This small molecule binds to this protein.
Small molecule (SMILES): O=C(O)CCCCCOc1ccccc1CN(C(=O)c1ccc(-c2cccnc2)cc1)C1CC1

Sequence of chain 1.B:
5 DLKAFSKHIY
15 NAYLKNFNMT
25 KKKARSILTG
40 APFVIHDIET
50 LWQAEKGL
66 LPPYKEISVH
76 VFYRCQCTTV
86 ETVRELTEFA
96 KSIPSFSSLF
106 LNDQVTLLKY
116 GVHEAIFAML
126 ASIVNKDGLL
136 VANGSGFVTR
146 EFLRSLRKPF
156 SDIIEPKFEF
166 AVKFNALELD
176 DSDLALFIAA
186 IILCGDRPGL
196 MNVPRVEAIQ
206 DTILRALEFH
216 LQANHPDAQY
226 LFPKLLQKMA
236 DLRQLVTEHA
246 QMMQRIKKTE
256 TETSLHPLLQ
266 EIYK

Binding-site contacts:
Ligand atom O2 contacts residue HIS244 of chain 1.B at 2.7 Å (h-bond).
Ligand atom C11 contacts residue THR84 of chain 1.B at 3.5 Å.
Ligand atom C25 contacts residue VAL76 of chain 1.B at 3.6 Å (hydrophobic).
Ligand atom O2 contacts residue TYR268 of chain 1.B at 2.7 Å (h-bond).
Ligand atom C12 contacts residue LEU264 of chain 1.B at 3.8 Å (hydrophobic).
Ligand atom N1 contacts residue VAL76 of chain 1.B at 3.7 Å.
Ligand atom O1 contacts residue LEU264 of chain 1.B at 2.9 Å.
Ligand atom C18 contacts residue CYS80 of chain 1.B at 3.8 Å (hydrophobic).
Ligand atom C22 contacts residue CYS80 of chain 1.B at 3.8 Å (hydrophobic).
Ligand atom N1 contacts residue VAL143 of chain 1.B at 3.6 Å.
Ligand atom C11 contacts residue LEU264 of chain 1.B at 3.7 Å (hydrophobic).
Ligand atom C15 contacts residue THR84 of chain 1.B at 3.2 Å.
Ligand atom O3 contacts residue THR83 of chain 1.B at 3.3 Å.
Ligand atom C9 contacts residue CYS80 of chain 1.B at 3.8 Å (hydrophobic).
Ligand atom C6 contacts residue CYS80 of chain 1.B at 3.5 Å (hydrophobic).
Ligand atom O1 contacts residue HIS118 of chain 1.B at 2.6 Å (h-bond).
Ligand atom C12 contacts residue TYR268 of chain 1.B at 3.6 Å (hydrophobic).
Ligand atom O1 contacts residue TYR268 of chain 1.B at 3.8 Å.
Ligand atom C2 contacts residue ILE159 of chain 1.B at 3.7 Å (hydrophobic).
Ligand atom C2 contacts residue LYS162 of chain 1.B at 3.6 Å.
Ligand atom C14 contacts residue ILE121 of chain 1.B at 3.5 Å (hydrophobic).
Ligand atom C20 contacts residue VAL136 of chain 1.B at 3.6 Å (hydrophobic).
Ligand atom C12 contacts residue HIS244 of chain 1.B at 3.8 Å.
Ligand atom C8 contacts residue CYS80 of chain 1.B at 3.8 Å (hydrophobic).
Ligand atom C15 contacts residue ILE121 of chain 1.B at 3.8 Å (hydrophobic).
Ligand atom O contacts residue CYS80 of chain 1.B at 3.6 Å.
Ligand atom O1 contacts residue THR84 of chain 1.B at 3.3 Å (h-bond).
Ligand atom C26 contacts residue LEU50 of chain 1.B at 3.6 Å (hydrophobic).
Ligand atom C19 contacts residue THR83 of chain 1.B at 3.3 Å.
Ligand atom O2 contacts residue MET248 of chain 1.B at 3.6 Å.
Ligand atom C14 contacts residue THR84 of chain 1.B at 3.4 Å.
Ligand atom C3 contacts residue LEU125 of chain 1.B at 3.6 Å (hydrophobic).
Ligand atom C24 contacts residue ARG79 of chain 1.B at 3.6 Å.
Ligand atom C21 contacts residue VAL136 of chain 1.B at 3.7 Å (hydrophobic).
Ligand atom C8 contacts residue ILE158 of chain 1.B at 3.8 Å (hydrophobic).
Ligand atom C15 contacts residue THR83 of chain 1.B at 3.8 Å.
Ligand atom C25 contacts residue VAL143 of chain 1.B at 3.7 Å (hydrophobic).
Ligand atom O2 contacts residue HIS118 of chain 1.B at 3.3 Å (h-bond).
Ligand atom C12 contacts residue HIS118 of chain 1.B at 3.3 Å.
Ligand atom C1 contacts residue ILE159 of chain 1.B at 3.8 Å (hydrophobic).